Binding-site contacts:
Ligand atom C6 contacts residue ILE127 of chain 1.A at 3.8 Å (hydrophobic).
Ligand atom O17 contacts residue TYR204 of chain 1.E at 4.2 Å.
Ligand atom C15 contacts residue TYR204 of chain 1.E at 3.9 Å (hydrophobic).
Ligand atom C1 contacts residue TRP156 of chain 1.E at 3.7 Å (hydrophobic).
Ligand atom C10 contacts residue TYR102 of chain 1.E at 4.0 Å (hydrophobic).
Ligand atom C12 contacts residue TYR64 of chain 1.A at 3.4 Å (hydrophobic).
Ligand atom C5 contacts residue ILE127 of chain 1.A at 4.1 Å (hydrophobic).
Ligand atom O14 contacts residue CYS199 of chain 1.E at 4.2 Å.
Ligand atom C16 contacts residue TYR204 of chain 1.E at 3.7 Å (hydrophobic).
Ligand atom C2 contacts residue TRP156 of chain 1.E at 3.6 Å (hydrophobic).
Ligand atom C6 contacts residue TRP156 of chain 1.E at 3.6 Å (hydrophobic).
Ligand atom C15 contacts residue CYS200 of chain 1.E at 3.8 Å (hydrophobic).
Ligand atom C7 contacts residue TRP156 of chain 1.E at 3.6 Å (hydrophobic).
Ligand atom C11 contacts residue TYR197 of chain 1.E at 3.9 Å (hydrophobic).
Ligand atom C7 contacts residue TYR64 of chain 1.A at 3.7 Å (hydrophobic).
Ligand atom C16 contacts residue TYR197 of chain 1.E at 3.6 Å (hydrophobic).
Ligand atom C12 contacts residue TYR197 of chain 1.E at 4.3 Å (hydrophobic).
Ligand atom C16 contacts residue CYS199 of chain 1.E at 3.9 Å (hydrophobic).
Ligand atom C5 contacts residue TRP156 of chain 1.E at 3.5 Å (hydrophobic).
Ligand atom C1 contacts residue SER155 of chain 1.E at 3.4 Å.
Ligand atom O17 contacts residue TYR197 of chain 1.E at 3.5 Å.
Ligand atom C1 contacts residue TYR102 of chain 1.E at 3.6 Å (hydrophobic).
Ligand atom C11 contacts residue TYR64 of chain 1.A at 3.4 Å (hydrophobic).
Ligand atom C6 contacts residue TYR64 of chain 1.A at 3.8 Å (hydrophobic).
Ligand atom C16 contacts residue CYS200 of chain 1.E at 4.2 Å (hydrophobic).
Ligand atom C1 contacts residue TYR204 of chain 1.E at 4.0 Å (hydrophobic).
Ligand atom C9 contacts residue TYR102 of chain 1.E at 3.6 Å (hydrophobic).
Ligand atom C15 contacts residue CYS199 of chain 1.E at 3.7 Å (hydrophobic).
Ligand atom N3 contacts residue TRP156 of chain 1.E at 2.7 Å (h-bond).
Ligand atom C10 contacts residue TYR64 of chain 1.A at 3.7 Å (hydrophobic).

Sequence of chain 1.E:
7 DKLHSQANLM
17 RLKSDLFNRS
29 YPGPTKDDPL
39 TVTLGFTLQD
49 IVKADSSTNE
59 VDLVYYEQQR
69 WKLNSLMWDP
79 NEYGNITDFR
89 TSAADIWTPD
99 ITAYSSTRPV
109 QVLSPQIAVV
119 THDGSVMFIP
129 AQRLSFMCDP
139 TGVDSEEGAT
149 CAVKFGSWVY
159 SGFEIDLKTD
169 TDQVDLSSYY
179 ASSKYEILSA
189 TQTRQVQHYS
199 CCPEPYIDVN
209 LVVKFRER

Sequence of chain 1.A:
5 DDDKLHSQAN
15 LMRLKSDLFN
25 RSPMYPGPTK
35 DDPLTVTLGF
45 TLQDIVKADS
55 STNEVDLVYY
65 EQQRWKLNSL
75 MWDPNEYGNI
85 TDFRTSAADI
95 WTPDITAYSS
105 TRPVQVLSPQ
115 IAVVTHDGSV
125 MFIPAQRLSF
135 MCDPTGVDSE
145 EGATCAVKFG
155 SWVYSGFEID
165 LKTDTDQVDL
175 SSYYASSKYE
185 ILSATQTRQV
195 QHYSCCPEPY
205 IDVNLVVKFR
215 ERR

The small molecule below binds the protein below.
Small molecule (SMILES): CC1=NCCC[C@]12CCCCC21OCCO1